A protein and the small-molecule ligand that binds it are described below.
Small molecule (SMILES): C=CC(C)(C)OC[C@H]1O[C@H](O[C@@H]2C3=C([C@H](C)COC(C)=O)C[C@H](O)[C@]3(C)/C=C3/[C@@H](COC)CC[C@H]3[C@@H](C)[C@H]2O)[C@H](O)[C@@H](OC(C)=O)[C@@H]1O

Sequence of chain 1.C:
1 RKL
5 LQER

Sequence of chain 1.A:
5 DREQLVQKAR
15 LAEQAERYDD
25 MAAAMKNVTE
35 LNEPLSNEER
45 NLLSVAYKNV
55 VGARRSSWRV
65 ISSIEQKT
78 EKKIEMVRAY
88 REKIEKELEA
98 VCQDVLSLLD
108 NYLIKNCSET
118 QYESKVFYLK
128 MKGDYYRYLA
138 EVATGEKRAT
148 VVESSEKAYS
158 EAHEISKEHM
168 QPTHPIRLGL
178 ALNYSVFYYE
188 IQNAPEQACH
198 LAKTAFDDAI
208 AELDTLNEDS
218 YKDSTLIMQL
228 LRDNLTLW

Binding-site contacts:
Ligand atom O29 contacts residue ASP220 of chain 1.A at 2.7 Å (salt-bridge).
Ligand atom C21 contacts residue ASP220 of chain 1.A at 4.0 Å.
Ligand atom O32 contacts residue SER48 of chain 1.A at 3.7 Å.
Ligand atom O16 contacts residue PRO172 of chain 1.A at 4.0 Å.
Ligand atom C48 contacts residue GLU42 of chain 1.A at 3.9 Å.
Ligand atom C30 contacts residue ASN45 of chain 1.A at 4.0 Å.
Ligand atom O22 contacts residue ASN45 of chain 1.A at 2.9 Å (h-bond).
Ligand atom O13 contacts residue VAL49 of chain 1.A at 3.2 Å.
Ligand atom O37 contacts residue LEU223 of chain 1.A at 3.7 Å.
Ligand atom C26 contacts residue ILE173 of chain 1.A at 3.9 Å (hydrophobic).
Ligand atom C7 contacts residue ASN45 of chain 1.A at 3.5 Å.
Ligand atom C25 contacts residue ILE173 of chain 1.A at 4.0 Å (hydrophobic).
Ligand atom C25 contacts residue ILE224 of chain 1.A at 3.8 Å (hydrophobic).
Ligand atom C6 contacts residue VAL49 of chain 1.A at 3.5 Å (hydrophobic).
Ligand atom C46 contacts residue ASN45 of chain 1.A at 3.7 Å.
Ligand atom C20 contacts residue LYS127 of chain 1.A at 3.4 Å.
Ligand atom C26 contacts residue LYS127 of chain 1.A at 3.8 Å.
Ligand atom C35 contacts residue ASN45 of chain 1.A at 3.5 Å.
Ligand atom C23 contacts residue ASN45 of chain 1.A at 3.9 Å.
Ligand atom C38 contacts residue MET128 of chain 1.A at 3.5 Å (hydrophobic).
Ligand atom C46 contacts residue LEU46 of chain 1.A at 3.6 Å (hydrophobic).
Ligand atom C31 contacts residue ASP220 of chain 1.A at 3.9 Å.
Ligand atom C14 contacts residue ASN45 of chain 1.A at 3.8 Å.
Ligand atom O32 contacts residue LYS127 of chain 1.A at 2.9 Å (salt-bridge).
Ligand atom C36 contacts residue LYS219 of chain 1.A at 3.9 Å.
Ligand atom C25 contacts residue PRO172 of chain 1.A at 3.3 Å (hydrophobic).
Ligand atom O24 contacts residue ASP220 of chain 1.A at 3.4 Å (salt-bridge).
Ligand atom O16 contacts residue ASP220 of chain 1.A at 3.5 Å (salt-bridge).
Ligand atom O8 contacts residue ASP220 of chain 1.A at 3.9 Å.
Ligand atom C11 contacts residue ASP220 of chain 1.A at 4.0 Å.
Ligand atom C27 contacts residue LYS127 of chain 1.A at 3.5 Å.
Ligand atom C27 contacts residue PHE124 of chain 1.A at 3.5 Å (hydrophobic).
Ligand atom C38 contacts residue LYS127 of chain 1.A at 3.5 Å.
Ligand atom O13 contacts residue GLU7 of chain 1.C at 3.0 Å.
Ligand atom C5 contacts residue GLU7 of chain 1.C at 4.1 Å.
Ligand atom C23 contacts residue ILE173 of chain 1.A at 4.0 Å (hydrophobic).
Ligand atom C36 contacts residue ASP220 of chain 1.A at 3.5 Å.
Ligand atom C38 contacts residue PHE124 of chain 1.A at 3.5 Å (hydrophobic).
Ligand atom C38 contacts residue SER48 of chain 1.A at 3.4 Å.
Ligand atom O32 contacts residue GLU7 of chain 1.C at 3.5 Å (salt-bridge).